A small-molecule ligand and the protein it binds are described below.
Small molecule (SMILES): CC(=O)N[C@@H]1[C@@H](O)[C@H](O)[C@@H](CO)O[C@H]1O

Sequence of chain 1.B:
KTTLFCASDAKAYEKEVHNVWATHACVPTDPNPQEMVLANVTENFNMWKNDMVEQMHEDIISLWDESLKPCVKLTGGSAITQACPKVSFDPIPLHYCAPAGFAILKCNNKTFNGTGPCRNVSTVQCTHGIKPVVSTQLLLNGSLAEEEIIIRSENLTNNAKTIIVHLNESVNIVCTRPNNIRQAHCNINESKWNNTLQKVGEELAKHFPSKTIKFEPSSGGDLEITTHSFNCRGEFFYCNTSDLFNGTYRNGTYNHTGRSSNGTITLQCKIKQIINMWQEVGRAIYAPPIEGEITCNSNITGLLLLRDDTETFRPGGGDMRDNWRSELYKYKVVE

Binding-site contacts:
Ligand atom C3 contacts residue ASN173 of chain 1.B at 3.8 Å.
Ligand atom C2 contacts residue ASN173 of chain 1.B at 2.5 Å.
Ligand atom C3 contacts residue LYS212 of chain 1.B at 4.2 Å.
Ligand atom C4 contacts residue LYS212 of chain 1.B at 4.1 Å.
Ligand atom C6 contacts residue LYS212 of chain 1.B at 4.2 Å.
Ligand atom C8 contacts residue GLU174 of chain 1.B at 2.9 Å.
Ligand atom O6 contacts residue GLU153 of chain 1.B at 3.5 Å.
Ligand atom O7 contacts residue ASN173 of chain 1.B at 4.2 Å.
Ligand atom C1 contacts residue ILE154 of chain 1.B at 3.8 Å (hydrophobic).
Ligand atom C7 contacts residue LYS212 of chain 1.B at 4.3 Å.
Ligand atom C8 contacts residue ASN173 of chain 1.B at 3.7 Å.
Ligand atom C4 contacts residue ASN173 of chain 1.B at 4.3 Å.
Ligand atom N2 contacts residue ASN173 of chain 1.B at 2.7 Å (h-bond).
Ligand atom O7 contacts residue GLU174 of chain 1.B at 3.0 Å (salt-bridge).
Ligand atom C2 contacts residue GLU152 of chain 1.B at 3.8 Å.
Ligand atom C5 contacts residue ASN173 of chain 1.B at 3.8 Å.
Ligand atom O5 contacts residue ASN173 of chain 1.B at 2.5 Å (h-bond).
Ligand atom C1 contacts residue GLU152 of chain 1.B at 3.8 Å.
Ligand atom C7 contacts residue GLU174 of chain 1.B at 3.3 Å.
Ligand atom C1 contacts residue LYS212 of chain 1.B at 4.5 Å.
Ligand atom N2 contacts residue GLU152 of chain 1.B at 3.6 Å.
Ligand atom O6 contacts residue GLU216 of chain 1.B at 3.2 Å (salt-bridge).
Ligand atom C6 contacts residue GLU153 of chain 1.B at 4.4 Å.
Ligand atom C1 contacts residue ASN173 of chain 1.B at 1.5 Å.
Ligand atom C5 contacts residue LYS212 of chain 1.B at 3.6 Å.
Ligand atom C8 contacts residue LYS212 of chain 1.B at 2.9 Å.
Ligand atom O5 contacts residue GLU153 of chain 1.B at 3.4 Å.
Ligand atom C2 contacts residue GLU153 of chain 1.B at 4.2 Å.
Ligand atom O6 contacts residue ILE154 of chain 1.B at 3.4 Å (h-bond).
Ligand atom O4 contacts residue LYS212 of chain 1.B at 3.8 Å.
Ligand atom C5 contacts residue GLU153 of chain 1.B at 4.4 Å.
Ligand atom C6 contacts residue ILE154 of chain 1.B at 4.5 Å (hydrophobic).
Ligand atom C5 contacts residue ILE154 of chain 1.B at 4.4 Å (hydrophobic).
Ligand atom C6 contacts residue GLU216 of chain 1.B at 3.9 Å.
Ligand atom C1 contacts residue GLU153 of chain 1.B at 3.6 Å.
Ligand atom O5 contacts residue ILE154 of chain 1.B at 3.2 Å (h-bond).
Ligand atom O5 contacts residue LYS212 of chain 1.B at 4.4 Å.
Ligand atom C7 contacts residue ASN173 of chain 1.B at 3.4 Å.